Sequence of chain 1.C:
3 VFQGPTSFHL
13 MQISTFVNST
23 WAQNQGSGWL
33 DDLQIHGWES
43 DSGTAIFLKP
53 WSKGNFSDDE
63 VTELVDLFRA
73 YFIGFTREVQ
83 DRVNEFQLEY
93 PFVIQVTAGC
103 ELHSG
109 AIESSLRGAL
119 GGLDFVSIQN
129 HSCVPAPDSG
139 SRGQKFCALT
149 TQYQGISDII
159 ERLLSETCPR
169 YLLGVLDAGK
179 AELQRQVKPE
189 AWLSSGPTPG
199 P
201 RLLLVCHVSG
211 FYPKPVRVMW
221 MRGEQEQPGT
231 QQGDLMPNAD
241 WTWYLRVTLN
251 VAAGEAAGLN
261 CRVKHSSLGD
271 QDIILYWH

A protein and the small-molecule ligand that binds it are described below.
Small molecule (SMILES): CC(=O)N[C@H]1[C@H](O[C@H]2[C@H](O[C@@H]3O[C@@H](C)[C@@H](O)[C@@H](O)[C@@H]3O)[C@@H](NC(C)=O)CO[C@@H]2CO[C@@H]2O[C@@H](C)[C@@H](O)[C@@H](O)[C@@H]2O)O[C@H](CO)[C@@H](O[C@@H]2O[C@H](CO)[C@@H](O)[C@H](O)[C@@H]2O)[C@@H]1O

Binding-site contacts:
Ligand atom C8 contacts residue ARG168 of chain 1.C at 3.6 Å.
Ligand atom C5 contacts residue ARG168 of chain 1.C at 3.9 Å.
Ligand atom C6 contacts residue ARG168 of chain 1.C at 4.3 Å.
Ligand atom C3 contacts residue ASN57 of chain 1.C at 3.7 Å.
Ligand atom C8 contacts residue ILE110 of chain 1.C at 4.4 Å (hydrophobic).
Ligand atom C7 contacts residue ARG168 of chain 1.C at 3.6 Å.
Ligand atom C6 contacts residue ASP175 of chain 1.C at 3.5 Å.
Ligand atom C1 contacts residue ARG168 of chain 1.C at 4.2 Å.
Ligand atom O5 contacts residue GLY172 of chain 1.C at 4.0 Å.
Ligand atom N2 contacts residue ASN57 of chain 1.C at 2.7 Å (h-bond).
Ligand atom C1 contacts residue LEU171 of chain 1.C at 4.3 Å (hydrophobic).
Ligand atom C7 contacts residue ASN57 of chain 1.C at 3.5 Å.
Ligand atom C6 contacts residue GLY172 of chain 1.C at 4.4 Å.
Ligand atom C2 contacts residue ASN57 of chain 1.C at 2.3 Å.
Ligand atom C3 contacts residue ARG168 of chain 1.C at 4.3 Å.
Ligand atom C6 contacts residue LEU171 of chain 1.C at 4.2 Å (hydrophobic).
Ligand atom C6 contacts residue ARG168 of chain 1.C at 3.6 Å.
Ligand atom C8 contacts residue PRO167 of chain 1.C at 3.9 Å (hydrophobic).
Ligand atom C1 contacts residue GLY172 of chain 1.C at 4.3 Å.
Ligand atom N2 contacts residue LEU171 of chain 1.C at 4.5 Å.
Ligand atom C6 contacts residue LEU171 of chain 1.C at 3.6 Å (hydrophobic).
Ligand atom O5 contacts residue ARG168 of chain 1.C at 3.2 Å.
Ligand atom O4 contacts residue ARG168 of chain 1.C at 4.2 Å.
Ligand atom O7 contacts residue PHE58 of chain 1.C at 3.5 Å.
Ligand atom C1 contacts residue ARG168 of chain 1.C at 4.0 Å.
Ligand atom C6 contacts residue GLY172 of chain 1.C at 4.4 Å.
Ligand atom O5 contacts residue LEU171 of chain 1.C at 4.0 Å.
Ligand atom O5 contacts residue ASN57 of chain 1.C at 2.4 Å (h-bond).
Ligand atom O5 contacts residue ARG168 of chain 1.C at 4.0 Å.
Ligand atom C8 contacts residue LEU171 of chain 1.C at 3.8 Å (hydrophobic).
Ligand atom C8 contacts residue GLU62 of chain 1.C at 4.1 Å.
Ligand atom C5 contacts residue ASN57 of chain 1.C at 3.6 Å.
Ligand atom C8 contacts residue ASN57 of chain 1.C at 3.6 Å.
Ligand atom O7 contacts residue ASN57 of chain 1.C at 3.6 Å.
Ligand atom C1 contacts residue ASN57 of chain 1.C at 1.4 Å.
Ligand atom C5 contacts residue ARG168 of chain 1.C at 3.8 Å.
Ligand atom C8 contacts residue PHE58 of chain 1.C at 4.2 Å (hydrophobic).
Ligand atom C7 contacts residue PHE58 of chain 1.C at 4.2 Å (hydrophobic).
Ligand atom C4 contacts residue ASN57 of chain 1.C at 4.2 Å.
Ligand atom O7 contacts residue ARG168 of chain 1.C at 2.8 Å (salt-bridge).